Sequence of chain 37.A:
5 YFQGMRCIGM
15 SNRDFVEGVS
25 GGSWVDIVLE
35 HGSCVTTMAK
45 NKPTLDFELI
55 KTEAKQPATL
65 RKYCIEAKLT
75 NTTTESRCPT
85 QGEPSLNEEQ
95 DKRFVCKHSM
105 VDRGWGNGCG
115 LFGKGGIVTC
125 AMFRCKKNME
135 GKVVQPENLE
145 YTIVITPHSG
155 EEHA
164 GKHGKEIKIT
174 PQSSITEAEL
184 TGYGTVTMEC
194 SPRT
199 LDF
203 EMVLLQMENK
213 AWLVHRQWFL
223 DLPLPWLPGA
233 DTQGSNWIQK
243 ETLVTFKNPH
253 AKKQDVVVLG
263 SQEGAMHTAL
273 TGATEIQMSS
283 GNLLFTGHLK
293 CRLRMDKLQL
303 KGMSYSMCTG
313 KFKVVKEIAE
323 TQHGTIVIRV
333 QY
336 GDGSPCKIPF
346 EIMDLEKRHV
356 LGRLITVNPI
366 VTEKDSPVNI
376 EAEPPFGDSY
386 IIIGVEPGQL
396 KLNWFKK

Binding-site contacts:
Ligand atom C7 contacts residue MET126 of chain 37.A at 3.8 Å (hydrophobic).
Ligand atom C1 contacts residue ASN75 of chain 37.A at 1.3 Å.
Ligand atom C8 contacts residue ASN75 of chain 37.A at 3.0 Å.
Ligand atom C2 contacts residue NAG1 of chain 37.N at 4.1 Å.
Ligand atom O6 contacts residue GLU46 of chain 37.B at 3.8 Å.
Ligand atom C8 contacts residue MET126 of chain 37.A at 3.7 Å (hydrophobic).
Ligand atom O3 contacts residue NAG1 of chain 37.N at 2.4 Å (h-bond).
Ligand atom C4 contacts residue NAG1 of chain 37.N at 2.9 Å.
Ligand atom N2 contacts residue ASN75 of chain 37.A at 3.0 Å (h-bond).
Ligand atom C6 contacts residue NAG1 of chain 37.N at 3.4 Å.
Ligand atom C6 contacts residue ASN75 of chain 37.A at 3.8 Å.
Ligand atom O6 contacts residue NAG1 of chain 37.N at 4.1 Å.
Ligand atom C3 contacts residue NAG1 of chain 37.N at 3.3 Å.
Ligand atom O5 contacts residue ASN75 of chain 37.A at 2.1 Å (h-bond).
Ligand atom C3 contacts residue ASN75 of chain 37.A at 3.5 Å.
Ligand atom O6 contacts residue CYS45 of chain 37.B at 3.4 Å (h-bond).
Ligand atom C8 contacts residue PHE98 of chain 37.A at 3.6 Å (hydrophobic).
Ligand atom O6 contacts residue ASN75 of chain 37.A at 3.8 Å.
Ligand atom C4 contacts residue ASN75 of chain 37.A at 4.0 Å.
Ligand atom O4 contacts residue NAG1 of chain 37.N at 1.6 Å.
Ligand atom C7 contacts residue ASN75 of chain 37.A at 2.8 Å.
Ligand atom C2 contacts residue ASN75 of chain 37.A at 2.6 Å.
Ligand atom C6 contacts residue THR48 of chain 37.B at 4.4 Å.
Ligand atom O6 contacts residue THR48 of chain 37.B at 4.0 Å.
Ligand atom O7 contacts residue ASN75 of chain 37.A at 3.2 Å (h-bond).
Ligand atom O5 contacts residue THR48 of chain 37.B at 4.0 Å.
Ligand atom C6 contacts residue CYS45 of chain 37.B at 4.4 Å (hydrophobic).
Ligand atom C5 contacts residue ASN75 of chain 37.A at 3.2 Å.
Ligand atom O7 contacts residue MET126 of chain 37.A at 3.1 Å.
Ligand atom C5 contacts residue NAG1 of chain 37.N at 3.7 Å.

A protein and the small-molecule ligand that binds it are described below.
Small molecule (SMILES): CC(=O)N[C@@H]1[C@@H](O)[C@H](O)[C@@H](CO)O[C@H]1O

Sequence of chain 37.B:
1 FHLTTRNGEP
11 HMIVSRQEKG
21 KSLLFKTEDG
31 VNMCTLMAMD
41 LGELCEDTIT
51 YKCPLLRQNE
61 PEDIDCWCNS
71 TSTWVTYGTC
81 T